Binding-site contacts:
Ligand atom N4 contacts residue HIS163 of chain 1.F at 3.3 Å (h-bond).
Ligand atom O10 contacts residue ARG114 of chain 1.H at 3.1 Å (salt-bridge).
Ligand atom O13 contacts residue GLU166 of chain 1.F at 3.0 Å (salt-bridge).
Ligand atom N1 contacts residue MN1 of chain 1.CA at 2.3 Å.
Ligand atom N2 contacts residue MN1 of chain 1.CA at 3.4 Å.
Ligand atom C8 contacts residue THR192 of chain 1.H at 3.7 Å.
Ligand atom O13 contacts residue GLU14 of chain 1.G at 2.9 Å (salt-bridge).
Ligand atom N2 contacts residue HIS67 of chain 1.G at 3.8 Å.
Ligand atom O10 contacts residue ARG92 of chain 1.H at 3.0 Å (salt-bridge).
Ligand atom C3 contacts residue GLU70 of chain 1.G at 3.4 Å.
Ligand atom C5 contacts residue HIS162 of chain 1.F at 3.4 Å.
Ligand atom C5 contacts residue HIS163 of chain 1.F at 3.8 Å.
Ligand atom C3 contacts residue MN1 of chain 1.EA at 3.2 Å.
Ligand atom O11 contacts residue ARG92 of chain 1.H at 2.8 Å (salt-bridge).
Ligand atom O13 contacts residue HIS40 of chain 1.F at 3.0 Å (h-bond).
Ligand atom N1 contacts residue GLU166 of chain 1.F at 3.2 Å (salt-bridge).
Ligand atom N1 contacts residue HIS162 of chain 1.F at 3.3 Å (h-bond).
Ligand atom C5 contacts residue MN1 of chain 1.CA at 3.3 Å.
Ligand atom O12 contacts residue LYS193 of chain 1.H at 2.6 Å (salt-bridge).
Ligand atom N4 contacts residue GLU70 of chain 1.G at 3.1 Å (salt-bridge).
Ligand atom N1 contacts residue HIS67 of chain 1.G at 3.1 Å (h-bond).
Ligand atom C8 contacts residue GLU166 of chain 1.F at 3.7 Å.
Ligand atom P9 contacts residue ARG92 of chain 1.H at 3.7 Å.
Ligand atom C7 contacts residue GLU14 of chain 1.G at 3.6 Å.
Ligand atom P9 contacts residue SER191 of chain 1.H at 3.6 Å.
Ligand atom C6 contacts residue GLU14 of chain 1.G at 3.6 Å.
Ligand atom C5 contacts residue HIS66 of chain 1.G at 3.2 Å.
Ligand atom O10 contacts residue LYS170 of chain 1.F at 2.6 Å (salt-bridge).
Ligand atom C8 contacts residue GLU14 of chain 1.G at 3.6 Å.
Ligand atom C6 contacts residue MN1 of chain 1.CA at 3.6 Å.
Ligand atom O12 contacts residue ARG114 of chain 1.H at 2.7 Å (salt-bridge).
Ligand atom O13 contacts residue MN1 of chain 1.CA at 2.3 Å.
Ligand atom C5 contacts residue MN1 of chain 1.EA at 3.3 Å.
Ligand atom C7 contacts residue MN1 of chain 1.CA at 3.2 Å.
Ligand atom N4 contacts residue HIS66 of chain 1.G at 3.0 Å (h-bond).
Ligand atom O13 contacts residue HIS67 of chain 1.G at 3.2 Å (h-bond).
Ligand atom P9 contacts residue ARG114 of chain 1.H at 3.8 Å.
Ligand atom O11 contacts residue SER191 of chain 1.H at 2.5 Å (h-bond).
Ligand atom N4 contacts residue MN1 of chain 1.EA at 2.3 Å.
Ligand atom C7 contacts residue GLU166 of chain 1.F at 3.1 Å.

Sequence of chain 1.H:
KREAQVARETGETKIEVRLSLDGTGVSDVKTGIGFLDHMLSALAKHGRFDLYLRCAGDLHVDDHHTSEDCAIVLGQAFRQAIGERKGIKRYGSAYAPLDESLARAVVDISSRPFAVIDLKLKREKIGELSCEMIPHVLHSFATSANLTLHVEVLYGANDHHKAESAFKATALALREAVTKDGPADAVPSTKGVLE

Sequence of chain 1.F:
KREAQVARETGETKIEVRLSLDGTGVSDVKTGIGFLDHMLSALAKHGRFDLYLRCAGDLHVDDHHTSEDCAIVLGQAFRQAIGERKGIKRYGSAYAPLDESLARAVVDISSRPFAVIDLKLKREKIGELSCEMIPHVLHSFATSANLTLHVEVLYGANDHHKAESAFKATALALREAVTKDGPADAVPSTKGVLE

Sequence of chain 1.G:
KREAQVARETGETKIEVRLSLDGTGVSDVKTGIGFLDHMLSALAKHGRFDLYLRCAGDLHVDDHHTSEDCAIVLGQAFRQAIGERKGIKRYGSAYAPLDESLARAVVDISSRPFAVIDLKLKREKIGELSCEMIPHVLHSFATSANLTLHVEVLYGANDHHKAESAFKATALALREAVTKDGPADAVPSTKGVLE

This protein binds this small molecule.
Small molecule (SMILES): O=P(O)(O)C[C@H](O)Cn1cncn1